Binding-site contacts:
Ligand atom C26 contacts residue TRP182 of chain 1.E at 3.5 Å (hydrophobic).
Ligand atom C03 contacts residue LEU121 of chain 1.E at 3.6 Å (hydrophobic).
Ligand atom O03 contacts residue MET28 of chain 1.E at 3.7 Å.
Ligand atom C06 contacts residue PHE122 of chain 1.E at 3.4 Å (hydrophobic).
Ligand atom C27 contacts residue TYR91 of chain 1.E at 3.2 Å (hydrophobic).
Ligand atom C01 contacts residue TYR193 of chain 1.E at 3.4 Å (hydrophobic).
Ligand atom C19 contacts residue ALA49 of chain 1.E at 3.7 Å (hydrophobic).
Ligand atom O02 contacts residue HIS178 of chain 1.E at 3.7 Å.
Ligand atom O01 contacts residue HIS178 of chain 1.E at 2.9 Å.
Ligand atom C16 contacts residue LEU32 of chain 1.E at 3.7 Å (hydrophobic).
Ligand atom C24 contacts residue MET28 of chain 1.E at 3.4 Å (hydrophobic).
Ligand atom O01 contacts residue TYR193 of chain 1.E at 3.5 Å (h-bond).
Ligand atom C29 contacts residue MET28 of chain 1.E at 3.6 Å (hydrophobic).
Ligand atom C25 contacts residue TRP182 of chain 1.E at 3.5 Å (hydrophobic).
Ligand atom O03 contacts residue TRP95 of chain 1.E at 3.2 Å (h-bond).
Ligand atom C17 contacts residue LYS48 of chain 1.E at 3.6 Å.
Ligand atom C06 contacts residue HIS178 of chain 1.E at 3.3 Å.
Ligand atom C07 contacts residue GLY118 of chain 1.E at 3.5 Å.
Ligand atom C22 contacts residue MET28 of chain 1.E at 3.7 Å (hydrophobic).
Ligand atom C05 contacts residue HIS178 of chain 1.E at 3.6 Å.
Ligand atom C08 contacts residue ILE114 of chain 1.E at 3.7 Å (hydrophobic).
Ligand atom C08 contacts residue GLY118 of chain 1.E at 3.4 Å.
Ligand atom O02 contacts residue MET174 of chain 1.E at 3.6 Å.
Ligand atom C27 contacts residue HIS25 of chain 1.E at 3.6 Å.
Ligand atom C28 contacts residue TYR91 of chain 1.E at 3.0 Å (hydrophobic).
Ligand atom O03 contacts residue HIS25 of chain 1.E at 2.8 Å (h-bond).
Ligand atom O03 contacts residue TYR91 of chain 1.E at 2.7 Å (h-bond).
Ligand atom C28 contacts residue MET28 of chain 1.E at 3.6 Å (hydrophobic).
Ligand atom C08 contacts residue HIS178 of chain 1.E at 3.5 Å.
Ligand atom C26 contacts residue HIS25 of chain 1.E at 3.6 Å.
Ligand atom C26 contacts residue MET28 of chain 1.E at 3.7 Å (hydrophobic).
Ligand atom O02 contacts residue GLY118 of chain 1.E at 3.5 Å.
Ligand atom C18 contacts residue ALA49 of chain 1.E at 3.6 Å (hydrophobic).
Ligand atom C20 contacts residue TYR141 of chain 1.E at 3.4 Å (hydrophobic).
Ligand atom C27 contacts residue TRP95 of chain 1.E at 3.3 Å (hydrophobic).
Ligand atom C26 contacts residue TRP95 of chain 1.E at 3.4 Å (hydrophobic).
Ligand atom C07 contacts residue HIS178 of chain 1.E at 3.2 Å.
Ligand atom C28 contacts residue LEU32 of chain 1.E at 3.7 Å (hydrophobic).
Ligand atom C27 contacts residue MET28 of chain 1.E at 3.5 Å (hydrophobic).
Ligand atom C21 contacts residue MET28 of chain 1.E at 3.5 Å (hydrophobic).

A protein and the small-molecule ligand that binds it are described below.
Small molecule (SMILES): O=C1c2cc(-c3ccc(O)cc3)cc(Cc3ccccc3)c2C[C@@H]1Cc1ccc(O)cc1

Sequence of chain 1.E:
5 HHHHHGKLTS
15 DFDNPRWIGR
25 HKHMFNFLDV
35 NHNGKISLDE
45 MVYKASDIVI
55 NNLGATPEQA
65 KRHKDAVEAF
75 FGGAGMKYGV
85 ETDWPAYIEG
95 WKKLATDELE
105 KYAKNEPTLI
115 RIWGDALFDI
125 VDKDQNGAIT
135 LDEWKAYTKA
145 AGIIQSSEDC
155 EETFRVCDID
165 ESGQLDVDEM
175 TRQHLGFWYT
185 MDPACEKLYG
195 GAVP